Binding-site contacts:
Ligand atom O4 contacts residue LEU103 of chain 1.B at 3.6 Å.
Ligand atom C8 contacts residue LEU104 of chain 1.B at 3.5 Å (hydrophobic).
Ligand atom O4 contacts residue GLY102 of chain 1.B at 3.6 Å.
Ligand atom C37 contacts residue GLU257 of chain 1.B at 3.8 Å.
Ligand atom O4 contacts residue LEU104 of chain 1.B at 3.2 Å (h-bond).
Ligand atom C19 contacts residue VAL99 of chain 1.B at 3.7 Å (hydrophobic).
Ligand atom C26 contacts residue VAL194 of chain 1.B at 3.2 Å (hydrophobic).
Ligand atom C31 contacts residue SER190 of chain 1.B at 3.7 Å.
Ligand atom O12 contacts residue GLU257 of chain 1.B at 3.8 Å.
Ligand atom O2 contacts residue ALA254 of chain 1.B at 3.6 Å.
Ligand atom C18 contacts residue MET199 of chain 1.B at 3.7 Å (hydrophobic).
Ligand atom O3 contacts residue ALA254 of chain 1.B at 3.7 Å.
Ligand atom C10 contacts residue GLY101 of chain 1.B at 3.4 Å.
Ligand atom C12 contacts residue VAL253 of chain 1.B at 3.2 Å (hydrophobic).
Ligand atom O6 contacts residue VAL253 of chain 1.B at 3.4 Å (h-bond).
Ligand atom C26 contacts residue THR195 of chain 1.B at 3.8 Å.
Ligand atom C16 contacts residue MET199 of chain 1.B at 3.8 Å (hydrophobic).
Ligand atom C33 contacts residue PHE188 of chain 1.B at 3.7 Å (hydrophobic).
Ligand atom O12 contacts residue LEU406 of chain 1.B at 3.6 Å.
Ligand atom C6 contacts residue LEU104 of chain 1.B at 3.8 Å (hydrophobic).
Ligand atom N contacts residue VAL194 of chain 1.B at 3.4 Å (h-bond).
Ligand atom C7 contacts residue HEM1 of chain 1.N at 3.6 Å.
Ligand atom C34 contacts residue LEU406 of chain 1.B at 3.4 Å (hydrophobic).
Ligand atom C21 contacts residue GLU97 of chain 1.B at 3.7 Å.
Ligand atom C25 contacts residue VAL194 of chain 1.B at 3.5 Å (hydrophobic).
Ligand atom O8 contacts residue MET199 of chain 1.B at 3.6 Å.
Ligand atom O4 contacts residue GLY101 of chain 1.B at 3.1 Å (h-bond).
Ligand atom C26 contacts residue ALA196 of chain 1.B at 3.8 Å (hydrophobic).
Ligand atom C20 contacts residue VAL99 of chain 1.B at 3.5 Å (hydrophobic).
Ligand atom C37 contacts residue LEU406 of chain 1.B at 3.3 Å (hydrophobic).
Ligand atom C23 contacts residue MET199 of chain 1.B at 3.6 Å (hydrophobic).
Ligand atom O1 contacts residue PHE306 of chain 1.B at 3.8 Å.
Ligand atom O7 contacts residue VAL99 of chain 1.B at 3.4 Å.
Ligand atom C17 contacts residue MET199 of chain 1.B at 3.7 Å (hydrophobic).
Ligand atom C31 contacts residue ARG95 of chain 1.B at 3.3 Å.
Ligand atom O11 contacts residue LEU406 of chain 1.B at 3.4 Å.
Ligand atom C17 contacts residue PHE188 of chain 1.B at 3.3 Å (hydrophobic).
Ligand atom C13 contacts residue VAL253 of chain 1.B at 3.6 Å (hydrophobic).
Ligand atom C31 contacts residue GLU97 of chain 1.B at 3.6 Å.
Ligand atom C11 contacts residue VAL253 of chain 1.B at 3.7 Å (hydrophobic).

Sequence of chain 1.B:
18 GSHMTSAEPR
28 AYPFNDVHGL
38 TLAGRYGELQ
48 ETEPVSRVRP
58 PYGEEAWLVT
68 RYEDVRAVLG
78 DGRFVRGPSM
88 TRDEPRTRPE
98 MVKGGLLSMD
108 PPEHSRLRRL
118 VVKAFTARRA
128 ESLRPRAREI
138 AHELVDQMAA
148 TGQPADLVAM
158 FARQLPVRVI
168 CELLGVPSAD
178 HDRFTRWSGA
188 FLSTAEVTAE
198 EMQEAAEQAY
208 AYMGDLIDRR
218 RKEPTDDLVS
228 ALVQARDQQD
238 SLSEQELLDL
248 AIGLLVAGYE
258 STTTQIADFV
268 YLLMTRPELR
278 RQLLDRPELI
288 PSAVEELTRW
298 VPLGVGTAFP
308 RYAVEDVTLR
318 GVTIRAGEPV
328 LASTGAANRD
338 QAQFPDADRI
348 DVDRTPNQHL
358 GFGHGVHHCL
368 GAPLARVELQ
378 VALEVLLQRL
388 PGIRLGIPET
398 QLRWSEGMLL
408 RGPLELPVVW

This protein binds this small molecule.
Small molecule (SMILES): CC[C@H]1OC(=O)/C=C/[C@H](C)[C@@H](O[C@@H]2O[C@H](C)C[C@H](N(C)C)[C@H]2O)[C@@H](C)C[C@@H](C)C(=O)/C=C/C=C/[C@]1(O)CO[C@@H]1O[C@H](C)[C@@H](O)[C@@H](OC)[C@H]1OC